The small molecule below binds the protein below.
Small molecule (SMILES): CC(=O)N[C@H]1[C@H](O[C@H]2[C@H](O)[C@@H](NC(C)=O)CO[C@@H]2CO)O[C@H](CO)[C@@H](O)[C@@H]1O

Binding-site contacts:
Ligand atom C5 contacts residue ASN717 of chain 1.B at 3.7 Å.
Ligand atom C3 contacts residue ASN717 of chain 1.B at 3.8 Å.
Ligand atom N2 contacts residue LEU922 of chain 1.B at 4.2 Å.
Ligand atom O7 contacts residue LEU922 of chain 1.B at 4.0 Å.
Ligand atom C7 contacts residue LEU922 of chain 1.B at 3.8 Å (hydrophobic).
Ligand atom O5 contacts residue ASN717 of chain 1.B at 2.4 Å (h-bond).
Ligand atom O7 contacts residue ASN717 of chain 1.B at 3.8 Å.
Ligand atom C2 contacts residue ASN717 of chain 1.B at 2.4 Å.
Ligand atom C1 contacts residue ASN717 of chain 1.B at 1.4 Å.
Ligand atom C6 contacts residue LEU922 of chain 1.B at 4.0 Å (hydrophobic).
Ligand atom C6 contacts residue GLN926 of chain 1.B at 4.3 Å.
Ligand atom C4 contacts residue ASN717 of chain 1.B at 4.2 Å.
Ligand atom C8 contacts residue LEU922 of chain 1.B at 4.1 Å (hydrophobic).
Ligand atom C7 contacts residue ASN717 of chain 1.B at 3.5 Å.
Ligand atom N2 contacts residue ASN717 of chain 1.B at 2.9 Å (h-bond).
Ligand atom O4 contacts residue LEU922 of chain 1.B at 4.0 Å.
Ligand atom C5 contacts residue LEU922 of chain 1.B at 4.1 Å (hydrophobic).

Sequence of chain 1.B:
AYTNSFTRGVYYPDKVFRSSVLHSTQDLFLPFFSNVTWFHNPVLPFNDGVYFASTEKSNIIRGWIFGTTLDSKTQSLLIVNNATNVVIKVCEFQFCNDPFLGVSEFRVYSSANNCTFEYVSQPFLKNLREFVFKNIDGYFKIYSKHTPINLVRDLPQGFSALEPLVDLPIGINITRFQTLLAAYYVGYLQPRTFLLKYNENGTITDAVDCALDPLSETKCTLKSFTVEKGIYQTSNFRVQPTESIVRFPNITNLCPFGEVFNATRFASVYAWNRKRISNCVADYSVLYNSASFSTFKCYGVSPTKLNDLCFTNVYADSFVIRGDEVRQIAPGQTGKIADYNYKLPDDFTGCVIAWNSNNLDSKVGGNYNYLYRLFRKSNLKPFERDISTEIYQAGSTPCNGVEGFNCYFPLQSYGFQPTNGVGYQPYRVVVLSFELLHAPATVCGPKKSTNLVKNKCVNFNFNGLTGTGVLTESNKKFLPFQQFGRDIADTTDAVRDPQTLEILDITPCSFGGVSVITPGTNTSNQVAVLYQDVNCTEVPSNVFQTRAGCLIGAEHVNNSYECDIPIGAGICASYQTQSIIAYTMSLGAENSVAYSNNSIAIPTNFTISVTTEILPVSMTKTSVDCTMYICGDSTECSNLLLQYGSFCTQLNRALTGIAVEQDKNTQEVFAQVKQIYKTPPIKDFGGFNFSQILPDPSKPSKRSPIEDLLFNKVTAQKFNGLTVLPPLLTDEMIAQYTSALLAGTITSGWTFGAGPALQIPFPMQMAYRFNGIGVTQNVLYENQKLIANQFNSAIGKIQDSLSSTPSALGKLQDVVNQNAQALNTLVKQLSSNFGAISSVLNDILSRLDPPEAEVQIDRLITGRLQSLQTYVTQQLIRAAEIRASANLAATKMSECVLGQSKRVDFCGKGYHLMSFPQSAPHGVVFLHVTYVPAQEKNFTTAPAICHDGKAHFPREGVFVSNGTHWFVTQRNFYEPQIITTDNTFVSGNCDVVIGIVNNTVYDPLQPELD